Binding-site contacts:
Ligand atom O6 contacts residue SER214 of chain 1.A at 4.1 Å.
Ligand atom O5 contacts residue ASP212 of chain 1.A at 3.6 Å.
Ligand atom C7 contacts residue THR129 of chain 1.A at 4.0 Å.
Ligand atom C1 contacts residue ASP212 of chain 1.A at 4.0 Å.
Ligand atom O6 contacts residue GLY215 of chain 1.A at 3.6 Å.
Ligand atom C3 contacts residue GLY215 of chain 1.A at 4.0 Å.
Ligand atom O3 contacts residue ASP87 of chain 1.A at 2.7 Å (salt-bridge).
Ligand atom C1 contacts residue SER214 of chain 1.A at 3.8 Å.
Ligand atom O6 contacts residue ASP212 of chain 1.A at 4.2 Å.
Ligand atom C8 contacts residue THR129 of chain 1.A at 3.8 Å.
Ligand atom O4 contacts residue GLY211 of chain 1.A at 3.5 Å.
Ligand atom O3 contacts residue GLY215 of chain 1.A at 3.9 Å.
Ligand atom O3 contacts residue GLY105 of chain 1.A at 2.9 Å (h-bond).
Ligand atom O6 contacts residue HIS84 of chain 1.A at 3.4 Å (h-bond).
Ligand atom C3 contacts residue PHE126 of chain 1.A at 3.3 Å (hydrophobic).
Ligand atom C4 contacts residue PHE126 of chain 1.A at 3.5 Å (hydrophobic).
Ligand atom O2 contacts residue ASN128 of chain 1.A at 3.7 Å.
Ligand atom O4 contacts residue ASP87 of chain 1.A at 2.6 Å (salt-bridge).
Ligand atom C4 contacts residue SER214 of chain 1.A at 4.1 Å.
Ligand atom C6 contacts residue GLY211 of chain 1.A at 4.0 Å.
Ligand atom C6 contacts residue SER214 of chain 1.A at 3.1 Å.
Ligand atom C6 contacts residue ALA220 of chain 1.A at 3.7 Å (hydrophobic).
Ligand atom O4 contacts residue GLY104 of chain 1.A at 4.0 Å.
Ligand atom C3 contacts residue ASP87 of chain 1.A at 3.6 Å.
Ligand atom C5 contacts residue SER214 of chain 1.A at 4.1 Å.
Ligand atom C4 contacts residue ASP87 of chain 1.A at 3.5 Å.
Ligand atom C5 contacts residue PHE126 of chain 1.A at 3.8 Å (hydrophobic).
Ligand atom O3 contacts residue ASN128 of chain 1.A at 3.2 Å (h-bond).
Ligand atom O6 contacts residue GLN217 of chain 1.A at 4.1 Å.
Ligand atom O6 contacts residue ALA220 of chain 1.A at 3.8 Å.
Ligand atom O5 contacts residue GLY215 of chain 1.A at 3.9 Å.
Ligand atom O3 contacts residue PHE126 of chain 1.A at 3.6 Å.
Ligand atom C3 contacts residue ASN128 of chain 1.A at 3.8 Å.
Ligand atom C6 contacts residue ASP212 of chain 1.A at 4.0 Å.
Ligand atom O3 contacts residue PHE126 of chain 1.A at 3.8 Å.
Ligand atom C6 contacts residue HIS84 of chain 1.A at 4.0 Å.
Ligand atom O4 contacts residue ASP212 of chain 1.A at 3.0 Å (salt-bridge).
Ligand atom C4 contacts residue GLY215 of chain 1.A at 3.7 Å.
Ligand atom C2 contacts residue ASP212 of chain 1.A at 3.9 Å.
Ligand atom O3 contacts residue GLY104 of chain 1.A at 3.7 Å.

Sequence of chain 1.A:
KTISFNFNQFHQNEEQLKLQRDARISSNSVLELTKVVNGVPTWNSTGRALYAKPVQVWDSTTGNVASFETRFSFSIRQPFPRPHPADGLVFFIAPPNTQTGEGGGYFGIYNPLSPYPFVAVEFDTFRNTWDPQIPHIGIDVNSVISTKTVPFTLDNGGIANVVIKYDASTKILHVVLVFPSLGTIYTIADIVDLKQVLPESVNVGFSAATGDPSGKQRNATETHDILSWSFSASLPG

The protein below binds the small molecule below.
Small molecule (SMILES): CCO[C@@H]1O[C@H](CO)[C@H](O[C@H]2O[C@H](CO)[C@H](O)[C@H](O)[C@H]2O)[C@H](O)[C@H]1O